Sequence of chain 1.E:
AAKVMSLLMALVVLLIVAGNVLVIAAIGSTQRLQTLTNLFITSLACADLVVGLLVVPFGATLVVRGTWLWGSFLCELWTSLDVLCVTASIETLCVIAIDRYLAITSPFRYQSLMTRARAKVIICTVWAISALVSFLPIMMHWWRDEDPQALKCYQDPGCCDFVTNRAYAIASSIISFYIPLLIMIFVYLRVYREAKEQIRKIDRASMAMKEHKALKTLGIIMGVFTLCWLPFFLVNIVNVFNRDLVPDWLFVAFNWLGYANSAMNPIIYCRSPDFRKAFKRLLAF

A protein and the small-molecule ligand that binds it are described below.
Small molecule (SMILES): CCCCCCCCCC(=O)N(CCO)C[C@@H](O)[C@@H](O)[C@@H](O)[C@@H](O)CO

Binding-site contacts:
Ligand atom C18 contacts residue VAL51 of chain 1.E at 4.3 Å (hydrophobic).
Ligand atom C0 contacts residue LEU55 of chain 1.E at 3.6 Å (hydrophobic).
Ligand atom C9 contacts residue LEU55 of chain 1.E at 3.5 Å (hydrophobic).
Ligand atom O49 contacts residue ILE25 of chain 1.E at 3.5 Å.
Ligand atom O34 contacts residue CYS47 of chain 1.E at 3.9 Å.
Ligand atom C36 contacts residue CYS47 of chain 1.E at 3.7 Å (hydrophobic).
Ligand atom O49 contacts residue THR43 of chain 1.E at 3.5 Å.
Ligand atom C30 contacts residue CYS47 of chain 1.E at 4.0 Å (hydrophobic).
Ligand atom O44 contacts residue THR43 of chain 1.E at 4.2 Å.
Ligand atom O34 contacts residue ILE25 of chain 1.E at 4.3 Å.
Ligand atom C12 contacts residue LEU55 of chain 1.E at 4.4 Å (hydrophobic).
Ligand atom O44 contacts residue LEU40 of chain 1.E at 4.3 Å.
Ligand atom N33 contacts residue CYS47 of chain 1.E at 4.1 Å.
Ligand atom C43 contacts residue THR43 of chain 1.E at 3.5 Å.
Ligand atom O47 contacts residue ILE25 of chain 1.E at 4.1 Å.
Ligand atom C1 contacts residue LEU55 of chain 1.E at 3.4 Å (hydrophobic).
Ligand atom C12 contacts residue LEU54 of chain 1.E at 4.3 Å (hydrophobic).
Ligand atom C12 contacts residue VAL51 of chain 1.E at 3.8 Å (hydrophobic).